A protein and the small-molecule ligand that binds it are described below.
Small molecule (SMILES): CC(=O)N[C@@H]1[C@@H](O)[C@H](O)[C@@H](CO)O[C@H]1O

Sequence of chain 1.B:
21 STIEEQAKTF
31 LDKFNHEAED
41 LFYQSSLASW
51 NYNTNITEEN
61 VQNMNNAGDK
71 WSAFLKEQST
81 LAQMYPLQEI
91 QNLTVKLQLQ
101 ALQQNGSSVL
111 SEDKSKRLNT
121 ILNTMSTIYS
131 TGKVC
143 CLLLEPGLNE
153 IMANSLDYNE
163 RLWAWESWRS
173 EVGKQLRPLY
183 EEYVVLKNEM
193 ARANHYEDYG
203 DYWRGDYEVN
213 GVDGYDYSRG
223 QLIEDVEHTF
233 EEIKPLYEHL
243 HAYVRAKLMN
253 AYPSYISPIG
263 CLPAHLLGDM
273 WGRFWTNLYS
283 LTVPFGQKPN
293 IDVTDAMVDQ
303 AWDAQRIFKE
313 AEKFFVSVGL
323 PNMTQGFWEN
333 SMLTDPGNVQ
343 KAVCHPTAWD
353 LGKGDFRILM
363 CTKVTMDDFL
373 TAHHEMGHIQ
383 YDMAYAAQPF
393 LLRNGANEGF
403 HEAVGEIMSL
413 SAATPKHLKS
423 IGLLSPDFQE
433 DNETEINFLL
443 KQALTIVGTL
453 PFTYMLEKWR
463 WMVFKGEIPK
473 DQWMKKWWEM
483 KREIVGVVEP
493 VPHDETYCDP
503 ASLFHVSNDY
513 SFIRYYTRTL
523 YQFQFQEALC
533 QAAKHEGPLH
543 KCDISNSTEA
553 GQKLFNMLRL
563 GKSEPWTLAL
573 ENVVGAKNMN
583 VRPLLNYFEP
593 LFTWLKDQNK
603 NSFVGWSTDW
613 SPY

Binding-site contacts:
Ligand atom C1 contacts residue ASN92 of chain 1.B at 1.4 Å.
Ligand atom C4 contacts residue ASN92 of chain 1.B at 4.2 Å.
Ligand atom C7 contacts residue ASN92 of chain 1.B at 3.8 Å.
Ligand atom C2 contacts residue ASN92 of chain 1.B at 2.5 Å.
Ligand atom N2 contacts residue ASN92 of chain 1.B at 2.9 Å (h-bond).
Ligand atom C5 contacts residue ASN92 of chain 1.B at 3.7 Å.
Ligand atom C3 contacts residue ASN92 of chain 1.B at 3.8 Å.
Ligand atom O5 contacts residue LYS28 of chain 1.B at 4.2 Å.
Ligand atom C8 contacts residue ASN92 of chain 1.B at 3.9 Å.
Ligand atom O7 contacts residue ASN92 of chain 1.B at 4.3 Å.
Ligand atom O5 contacts residue ASN92 of chain 1.B at 2.4 Å (h-bond).